Sequence of chain 1.A:
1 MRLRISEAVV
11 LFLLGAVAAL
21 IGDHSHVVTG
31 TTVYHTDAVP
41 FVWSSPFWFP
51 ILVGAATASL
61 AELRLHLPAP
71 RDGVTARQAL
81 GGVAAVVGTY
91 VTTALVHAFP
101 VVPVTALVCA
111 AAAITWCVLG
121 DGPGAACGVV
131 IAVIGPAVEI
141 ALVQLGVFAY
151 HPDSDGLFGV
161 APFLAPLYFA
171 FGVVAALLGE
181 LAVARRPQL

The protein below binds the small molecule below.
Small molecule (SMILES): CCCCCCCCCCCCCC(=O)O[C@@H](CO)COC(=O)CCCCCCCCCCCCBr

Binding-site contacts:
Ligand atom CG1 contacts residue TYR34 of chain 1.A at 3.4 Å (hydrophobic).
Ligand atom CA6 contacts residue TYR168 of chain 1.A at 3.6 Å (hydrophobic).
Ligand atom CG2 contacts residue PHE148 of chain 1.A at 3.5 Å (hydrophobic).
Ligand atom CB4 contacts residue TYR168 of chain 1.A at 3.6 Å (hydrophobic).
Ligand atom CG2 contacts residue GLU139 of chain 1.A at 3.6 Å.
Ligand atom CA5 contacts residue TYR168 of chain 1.A at 3.7 Å (hydrophobic).
Ligand atom CA3 contacts residue GLU139 of chain 1.A at 2.8 Å.
Ligand atom CA4 contacts residue TYR168 of chain 1.A at 3.7 Å (hydrophobic).
Ligand atom CA3 contacts residue TYR150 of chain 1.A at 3.6 Å (hydrophobic).
Ligand atom CB5 contacts residue GLY135 of chain 1.A at 3.6 Å.
Ligand atom CA5 contacts residue TYR90 of chain 1.A at 3.7 Å (hydrophobic).
Ligand atom OA1 contacts residue HIS26 of chain 1.A at 2.8 Å (h-bond).
Ligand atom CBA contacts residue PHE171 of chain 1.A at 3.6 Å (hydrophobic).
Ligand atom CA2 contacts residue TYR90 of chain 1.A at 3.4 Å (hydrophobic).
Ligand atom CG1 contacts residue PHE49 of chain 1.A at 3.2 Å (hydrophobic).
Ligand atom CB5 contacts residue TYR168 of chain 1.A at 3.3 Å (hydrophobic).
Ligand atom OG2 contacts residue GLU139 of chain 1.A at 3.5 Å (salt-bridge).
Ligand atom CA1 contacts residue TYR150 of chain 1.A at 3.0 Å (hydrophobic).
Ligand atom CA1 contacts residue HIS26 of chain 1.A at 3.3 Å.
Ligand atom CA4 contacts residue TYR90 of chain 1.A at 3.2 Å (hydrophobic).
Ligand atom CA2 contacts residue HIS26 of chain 1.A at 3.4 Å.
Ligand atom CB2 contacts residue GLU139 of chain 1.A at 3.6 Å.
Ligand atom OG1 contacts residue ASP23 of chain 1.A at 3.2 Å (salt-bridge).
Ligand atom OB1 contacts residue LEU142 of chain 1.A at 3.6 Å.
Ligand atom CA4 contacts residue GLU139 of chain 1.A at 3.5 Å.
Ligand atom OA1 contacts residue THR32 of chain 1.A at 3.1 Å.
Ligand atom CG3 contacts residue TYR34 of chain 1.A at 3.1 Å (hydrophobic).
Ligand atom CB1 contacts residue PHE49 of chain 1.A at 3.6 Å (hydrophobic).
Ligand atom OG2 contacts residue PHE49 of chain 1.A at 3.1 Å.
Ligand atom OB1 contacts residue PHE49 of chain 1.A at 3.5 Å.
Ligand atom OA1 contacts residue TYR150 of chain 1.A at 2.5 Å (h-bond).
Ligand atom CB2 contacts residue LEU142 of chain 1.A at 3.6 Å (hydrophobic).
Ligand atom C35 contacts residue SER59 of chain 1.A at 3.4 Å.
Ligand atom CCA contacts residue ALA18 of chain 1.A at 3.6 Å (hydrophobic).
Ligand atom OB1 contacts residue TRP48 of chain 1.A at 3.5 Å.
Ligand atom O3 contacts residue PHE148 of chain 1.A at 2.7 Å.
Ligand atom CA1 contacts residue ASP23 of chain 1.A at 3.6 Å.
Ligand atom CG1 contacts residue ASP23 of chain 1.A at 3.1 Å.
Ligand atom CG3 contacts residue PHE148 of chain 1.A at 3.1 Å (hydrophobic).
Ligand atom O3 contacts residue TYR34 of chain 1.A at 3.5 Å (h-bond).